This small molecule binds to this protein.
Small molecule (SMILES): CCOC(=O)c1ccc(OCCCCC2CCN(c3ccc(C)nn3)CC2)cc1

Sequence of chain 43.D:
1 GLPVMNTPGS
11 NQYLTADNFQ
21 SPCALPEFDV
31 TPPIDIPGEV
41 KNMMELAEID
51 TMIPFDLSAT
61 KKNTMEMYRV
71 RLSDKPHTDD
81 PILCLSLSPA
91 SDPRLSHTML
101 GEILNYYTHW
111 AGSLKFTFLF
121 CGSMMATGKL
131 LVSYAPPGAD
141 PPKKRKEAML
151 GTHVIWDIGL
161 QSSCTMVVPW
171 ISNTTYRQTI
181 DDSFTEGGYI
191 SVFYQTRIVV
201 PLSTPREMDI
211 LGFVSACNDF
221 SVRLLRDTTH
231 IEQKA

Sequence of chain 43.B:
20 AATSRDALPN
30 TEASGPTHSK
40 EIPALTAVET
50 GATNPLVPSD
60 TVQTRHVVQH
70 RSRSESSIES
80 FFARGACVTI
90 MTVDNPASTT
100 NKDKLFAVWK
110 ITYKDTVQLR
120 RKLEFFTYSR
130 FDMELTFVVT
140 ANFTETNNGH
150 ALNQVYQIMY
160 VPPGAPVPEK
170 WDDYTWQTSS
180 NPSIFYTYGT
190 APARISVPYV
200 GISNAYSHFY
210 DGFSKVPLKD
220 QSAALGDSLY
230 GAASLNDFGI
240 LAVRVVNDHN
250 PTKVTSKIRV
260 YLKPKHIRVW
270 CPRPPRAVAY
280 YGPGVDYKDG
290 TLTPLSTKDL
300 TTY

Binding-site contacts:
Ligand atom O24 contacts residue TYR112 of chain 43.B at 3.8 Å.
Ligand atom C20 contacts residue PHE237 of chain 43.B at 3.4 Å (hydrophobic).
Ligand atom C1 contacts residue ILE183 of chain 43.B at 3.5 Å (hydrophobic).
Ligand atom C4 contacts residue ILE194 of chain 43.B at 3.8 Å (hydrophobic).
Ligand atom C10 contacts residue MET132 of chain 43.B at 3.7 Å (hydrophobic).
Ligand atom C27 contacts residue ASP236 of chain 43.B at 3.6 Å.
Ligand atom C23 contacts residue TYR112 of chain 43.B at 3.3 Å (hydrophobic).
Ligand atom C8 contacts residue VAL196 of chain 43.B at 3.7 Å (hydrophobic).
Ligand atom C13 contacts residue MET132 of chain 43.B at 3.8 Å (hydrophobic).
Ligand atom C15 contacts residue MET132 of chain 43.B at 3.6 Å (hydrophobic).
Ligand atom C5 contacts residue TYR159 of chain 43.B at 3.7 Å (hydrophobic).
Ligand atom C26 contacts residue THR111 of chain 43.B at 3.6 Å.
Ligand atom C23 contacts residue PHE237 of chain 43.B at 3.8 Å (hydrophobic).
Ligand atom C26 contacts residue LYS113 of chain 43.B at 3.7 Å.
Ligand atom C7 contacts residue TYR159 of chain 43.B at 3.7 Å (hydrophobic).
Ligand atom C21 contacts residue TYR112 of chain 43.B at 3.4 Å (hydrophobic).
Ligand atom C19 contacts residue PHE237 of chain 43.B at 3.5 Å (hydrophobic).
Ligand atom C14 contacts residue VAL199 of chain 43.B at 3.8 Å (hydrophobic).
Ligand atom C5 contacts residue ILE194 of chain 43.B at 3.8 Å (hydrophobic).
Ligand atom O25 contacts residue TYR112 of chain 43.B at 3.4 Å.
Ligand atom C21 contacts residue PHE237 of chain 43.B at 3.7 Å (hydrophobic).
Ligand atom C20 contacts residue TYR112 of chain 43.B at 3.4 Å (hydrophobic).
Ligand atom N6 contacts residue VAL196 of chain 43.B at 3.8 Å.
Ligand atom O25 contacts residue THR111 of chain 43.B at 3.4 Å (h-bond).
Ligand atom C7 contacts residue VAL196 of chain 43.B at 3.5 Å (hydrophobic).
Ligand atom C4 contacts residue TYR159 of chain 43.B at 3.7 Å (hydrophobic).
Ligand atom C3 contacts residue ALA24 of chain 43.D at 3.5 Å (hydrophobic).
Ligand atom C13 contacts residue PHE237 of chain 43.B at 3.7 Å (hydrophobic).
Ligand atom C4 contacts residue ALA24 of chain 43.D at 3.5 Å (hydrophobic).
Ligand atom C11 contacts residue LEU134 of chain 43.B at 3.8 Å (hydrophobic).
Ligand atom C12 contacts residue VAL199 of chain 43.B at 3.7 Å (hydrophobic).
Ligand atom N4 contacts residue LEU240 of chain 43.B at 3.3 Å.
Ligand atom C1 contacts residue ILE157 of chain 43.B at 3.4 Å (hydrophobic).
Ligand atom C14 contacts residue MET132 of chain 43.B at 3.5 Å (hydrophobic).
Ligand atom C3 contacts residue PRO181 of chain 43.B at 3.7 Å (hydrophobic).
Ligand atom N3 contacts residue LEU240 of chain 43.B at 3.4 Å.
Ligand atom C8 contacts residue TYR159 of chain 43.B at 3.5 Å (hydrophobic).
Ligand atom O16 contacts residue MET132 of chain 43.B at 3.6 Å.
Ligand atom C3 contacts residue TYR159 of chain 43.B at 3.7 Å (hydrophobic).
Ligand atom C18 contacts residue PHE237 of chain 43.B at 3.8 Å (hydrophobic).